Sequence of chain 1.A:
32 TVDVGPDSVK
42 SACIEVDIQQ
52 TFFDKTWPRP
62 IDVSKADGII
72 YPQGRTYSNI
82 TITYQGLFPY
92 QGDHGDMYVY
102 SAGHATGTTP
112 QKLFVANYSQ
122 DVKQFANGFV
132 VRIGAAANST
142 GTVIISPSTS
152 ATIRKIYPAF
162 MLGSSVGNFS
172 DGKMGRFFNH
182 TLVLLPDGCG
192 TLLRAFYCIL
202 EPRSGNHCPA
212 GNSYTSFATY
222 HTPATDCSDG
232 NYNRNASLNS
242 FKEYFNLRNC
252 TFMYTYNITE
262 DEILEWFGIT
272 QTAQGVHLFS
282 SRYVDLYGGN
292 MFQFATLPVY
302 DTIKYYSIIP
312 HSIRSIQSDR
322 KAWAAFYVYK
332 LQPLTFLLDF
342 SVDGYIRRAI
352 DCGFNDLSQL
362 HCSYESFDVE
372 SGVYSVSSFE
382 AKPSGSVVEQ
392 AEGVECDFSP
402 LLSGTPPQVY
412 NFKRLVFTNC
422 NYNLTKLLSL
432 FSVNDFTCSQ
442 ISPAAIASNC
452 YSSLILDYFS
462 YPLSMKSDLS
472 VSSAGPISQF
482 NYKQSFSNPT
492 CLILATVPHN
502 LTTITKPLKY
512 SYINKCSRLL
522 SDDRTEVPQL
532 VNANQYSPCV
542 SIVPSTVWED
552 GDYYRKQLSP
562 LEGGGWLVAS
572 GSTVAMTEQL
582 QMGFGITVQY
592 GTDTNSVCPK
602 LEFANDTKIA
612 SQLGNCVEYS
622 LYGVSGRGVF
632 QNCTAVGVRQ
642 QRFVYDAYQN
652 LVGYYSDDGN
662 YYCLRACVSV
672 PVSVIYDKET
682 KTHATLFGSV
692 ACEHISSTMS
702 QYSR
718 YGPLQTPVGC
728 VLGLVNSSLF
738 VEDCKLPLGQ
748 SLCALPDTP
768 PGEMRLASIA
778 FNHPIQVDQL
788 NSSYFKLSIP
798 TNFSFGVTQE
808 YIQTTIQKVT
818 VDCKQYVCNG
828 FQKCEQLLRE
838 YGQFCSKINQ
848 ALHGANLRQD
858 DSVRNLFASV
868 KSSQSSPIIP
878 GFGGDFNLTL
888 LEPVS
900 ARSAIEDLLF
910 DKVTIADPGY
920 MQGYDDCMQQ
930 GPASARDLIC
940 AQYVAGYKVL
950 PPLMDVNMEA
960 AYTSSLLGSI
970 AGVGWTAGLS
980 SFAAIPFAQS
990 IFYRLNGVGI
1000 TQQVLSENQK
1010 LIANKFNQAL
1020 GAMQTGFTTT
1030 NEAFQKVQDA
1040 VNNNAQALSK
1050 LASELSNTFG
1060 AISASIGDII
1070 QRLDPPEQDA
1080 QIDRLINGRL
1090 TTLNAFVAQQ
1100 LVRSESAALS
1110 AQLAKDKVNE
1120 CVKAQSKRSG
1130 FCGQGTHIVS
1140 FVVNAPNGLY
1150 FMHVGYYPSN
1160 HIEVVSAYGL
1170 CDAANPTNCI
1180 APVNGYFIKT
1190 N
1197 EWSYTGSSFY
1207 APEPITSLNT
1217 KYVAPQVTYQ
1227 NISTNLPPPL

Binding-site contacts:
Ligand atom C4 contacts residue ASN180 of chain 1.B at 4.2 Å.
Ligand atom O5 contacts residue ASN180 of chain 1.B at 2.4 Å (h-bond).
Ligand atom C6 contacts residue ASP106 of chain 1.D at 3.5 Å.
Ligand atom O6 contacts residue ASP106 of chain 1.D at 3.5 Å (salt-bridge).
Ligand atom C1 contacts residue ASN180 of chain 1.B at 1.4 Å.
Ligand atom C8 contacts residue SER542 of chain 1.A at 3.9 Å.
Ligand atom C2 contacts residue SER542 of chain 1.A at 4.2 Å.
Ligand atom C8 contacts residue LYS557 of chain 1.A at 3.8 Å.
Ligand atom O3 contacts residue GLY105 of chain 1.D at 3.7 Å.
Ligand atom O7 contacts residue ASN180 of chain 1.B at 4.3 Å.
Ligand atom N2 contacts residue ASN180 of chain 1.B at 2.9 Å (h-bond).
Ligand atom C7 contacts residue ASN180 of chain 1.B at 3.8 Å.
Ligand atom C7 contacts residue TRP108 of chain 1.D at 3.9 Å (hydrophobic).
Ligand atom C6 contacts residue PHE179 of chain 1.B at 4.3 Å (hydrophobic).
Ligand atom C8 contacts residue TRP108 of chain 1.D at 4.1 Å (hydrophobic).
Ligand atom O3 contacts residue TRP108 of chain 1.D at 3.3 Å.
Ligand atom C3 contacts residue SER542 of chain 1.A at 3.8 Å.
Ligand atom C7 contacts residue SER542 of chain 1.A at 4.0 Å.
Ligand atom N2 contacts residue SER542 of chain 1.A at 3.5 Å (h-bond).
Ligand atom O3 contacts residue SER542 of chain 1.A at 3.8 Å.
Ligand atom C2 contacts residue ASN180 of chain 1.B at 2.3 Å.
Ligand atom C5 contacts residue ASN180 of chain 1.B at 3.7 Å.
Ligand atom C8 contacts residue VAL541 of chain 1.A at 4.1 Å (hydrophobic).
Ligand atom O5 contacts residue PHE179 of chain 1.B at 4.2 Å.
Ligand atom O6 contacts residue PHE179 of chain 1.B at 3.0 Å.
Ligand atom O7 contacts residue TRP108 of chain 1.D at 3.7 Å.
Ligand atom C3 contacts residue ASN180 of chain 1.B at 3.6 Å.

A small-molecule ligand and the protein it binds are described below.
Small molecule (SMILES): CC(=O)N[C@H]1[C@H](O[C@H]2[C@H](O)[C@@H](NC(C)=O)CO[C@@H]2CO)O[C@H](CO)[C@@H](O[C@@H]2O[C@H](CO[C@H]3O[C@H](CO)[C@@H](O)[C@H](O)[C@@H]3O)[C@@H](O)[C@H](O[C@H]3O[C@H](CO)[C@@H](O)[C@H](O)[C@@H]3O)[C@@H]2O)[C@@H]1O

Sequence of chain 1.B:
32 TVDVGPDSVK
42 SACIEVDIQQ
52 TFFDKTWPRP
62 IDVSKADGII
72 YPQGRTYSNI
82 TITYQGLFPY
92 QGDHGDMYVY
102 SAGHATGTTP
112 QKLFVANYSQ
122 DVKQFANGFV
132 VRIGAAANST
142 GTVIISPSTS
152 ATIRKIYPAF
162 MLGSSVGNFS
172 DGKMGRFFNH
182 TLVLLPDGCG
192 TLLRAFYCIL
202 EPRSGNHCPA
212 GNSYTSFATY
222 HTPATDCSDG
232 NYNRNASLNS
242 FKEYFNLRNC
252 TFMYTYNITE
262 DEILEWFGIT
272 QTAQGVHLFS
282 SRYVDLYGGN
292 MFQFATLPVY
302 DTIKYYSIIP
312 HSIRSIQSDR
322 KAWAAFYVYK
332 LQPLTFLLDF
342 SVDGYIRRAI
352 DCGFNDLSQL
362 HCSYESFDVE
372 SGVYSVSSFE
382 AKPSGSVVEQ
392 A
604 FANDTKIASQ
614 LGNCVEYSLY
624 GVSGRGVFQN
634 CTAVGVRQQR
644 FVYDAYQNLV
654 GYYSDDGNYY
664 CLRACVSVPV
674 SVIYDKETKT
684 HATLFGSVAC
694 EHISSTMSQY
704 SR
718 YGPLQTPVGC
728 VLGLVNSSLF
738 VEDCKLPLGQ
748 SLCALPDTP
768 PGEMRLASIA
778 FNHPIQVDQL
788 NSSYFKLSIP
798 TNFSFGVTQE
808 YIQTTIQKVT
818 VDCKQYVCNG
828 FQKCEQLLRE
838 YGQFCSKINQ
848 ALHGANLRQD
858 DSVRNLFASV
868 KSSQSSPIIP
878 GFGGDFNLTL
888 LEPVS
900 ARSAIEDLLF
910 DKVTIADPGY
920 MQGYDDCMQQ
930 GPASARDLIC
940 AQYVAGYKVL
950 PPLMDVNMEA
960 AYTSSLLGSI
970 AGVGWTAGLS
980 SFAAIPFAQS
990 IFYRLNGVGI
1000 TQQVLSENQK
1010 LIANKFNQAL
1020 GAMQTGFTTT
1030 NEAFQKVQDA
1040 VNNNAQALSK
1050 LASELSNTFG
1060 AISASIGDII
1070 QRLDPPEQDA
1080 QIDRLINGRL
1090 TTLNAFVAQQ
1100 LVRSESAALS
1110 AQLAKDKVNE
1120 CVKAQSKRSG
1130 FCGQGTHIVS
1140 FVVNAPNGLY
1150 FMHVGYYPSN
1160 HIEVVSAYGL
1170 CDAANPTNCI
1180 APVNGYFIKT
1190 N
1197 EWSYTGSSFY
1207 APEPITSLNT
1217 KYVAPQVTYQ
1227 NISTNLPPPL

Sequence of chain 1.D:
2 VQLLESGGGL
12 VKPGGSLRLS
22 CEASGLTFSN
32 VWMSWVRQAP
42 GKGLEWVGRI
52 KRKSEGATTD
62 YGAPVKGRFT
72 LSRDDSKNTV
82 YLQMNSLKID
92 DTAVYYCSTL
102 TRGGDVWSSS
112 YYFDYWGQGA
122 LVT